Binding-site contacts:
Ligand atom N2 contacts residue ALA347 of chain 1.A at 4.1 Å.
Ligand atom C7 contacts residue THR346 of chain 1.A at 3.9 Å.
Ligand atom O7 contacts residue PRO345 of chain 1.A at 4.2 Å.
Ligand atom C2 contacts residue ALA347 of chain 1.A at 4.4 Å (hydrophobic).
Ligand atom C1 contacts residue THR346 of chain 1.A at 1.4 Å.
Ligand atom C1 contacts residue PRO345 of chain 1.A at 3.9 Å (hydrophobic).
Ligand atom O7 contacts residue PRO348 of chain 1.A at 4.2 Å.
Ligand atom C6 contacts residue THR346 of chain 1.A at 4.1 Å.
Ligand atom C2 contacts residue PRO345 of chain 1.A at 4.5 Å (hydrophobic).
Ligand atom O6 contacts residue THR346 of chain 1.A at 3.4 Å.
Ligand atom C7 contacts residue PRO348 of chain 1.A at 4.2 Å (hydrophobic).
Ligand atom C8 contacts residue PRO349 of chain 1.A at 4.3 Å (hydrophobic).
Ligand atom C1 contacts residue ALA347 of chain 1.A at 4.3 Å (hydrophobic).
Ligand atom C8 contacts residue PRO348 of chain 1.A at 3.9 Å (hydrophobic).
Ligand atom C7 contacts residue ALA347 of chain 1.A at 4.0 Å (hydrophobic).
Ligand atom N2 contacts residue THR346 of chain 1.A at 2.8 Å (h-bond).
Ligand atom C8 contacts residue ALA347 of chain 1.A at 4.1 Å (hydrophobic).
Ligand atom C3 contacts residue THR346 of chain 1.A at 3.7 Å.
Ligand atom O5 contacts residue THR346 of chain 1.A at 2.4 Å (h-bond).
Ligand atom C5 contacts residue THR346 of chain 1.A at 3.4 Å.
Ligand atom C2 contacts residue THR346 of chain 1.A at 2.6 Å.
Ligand atom O7 contacts residue ALA347 of chain 1.A at 4.2 Å.
Ligand atom C7 contacts residue PRO345 of chain 1.A at 4.4 Å (hydrophobic).
Ligand atom N2 contacts residue PRO345 of chain 1.A at 3.7 Å.
Ligand atom C4 contacts residue THR346 of chain 1.A at 4.2 Å.

The small molecule below binds the protein below.
Small molecule (SMILES): CC(=O)N[C@H]1[C@H]([C@H](O)[C@H](O)CO)O[C@@](O[C@H]2[C@@H](O)[C@@H](CO)O[C@@H](O[C@H]3[C@@H](O)[C@@H](CO)OC[C@@H]3NC(C)=O)[C@@H]2O)(C(=O)O)C[C@@H]1O

Sequence of chain 1.A:
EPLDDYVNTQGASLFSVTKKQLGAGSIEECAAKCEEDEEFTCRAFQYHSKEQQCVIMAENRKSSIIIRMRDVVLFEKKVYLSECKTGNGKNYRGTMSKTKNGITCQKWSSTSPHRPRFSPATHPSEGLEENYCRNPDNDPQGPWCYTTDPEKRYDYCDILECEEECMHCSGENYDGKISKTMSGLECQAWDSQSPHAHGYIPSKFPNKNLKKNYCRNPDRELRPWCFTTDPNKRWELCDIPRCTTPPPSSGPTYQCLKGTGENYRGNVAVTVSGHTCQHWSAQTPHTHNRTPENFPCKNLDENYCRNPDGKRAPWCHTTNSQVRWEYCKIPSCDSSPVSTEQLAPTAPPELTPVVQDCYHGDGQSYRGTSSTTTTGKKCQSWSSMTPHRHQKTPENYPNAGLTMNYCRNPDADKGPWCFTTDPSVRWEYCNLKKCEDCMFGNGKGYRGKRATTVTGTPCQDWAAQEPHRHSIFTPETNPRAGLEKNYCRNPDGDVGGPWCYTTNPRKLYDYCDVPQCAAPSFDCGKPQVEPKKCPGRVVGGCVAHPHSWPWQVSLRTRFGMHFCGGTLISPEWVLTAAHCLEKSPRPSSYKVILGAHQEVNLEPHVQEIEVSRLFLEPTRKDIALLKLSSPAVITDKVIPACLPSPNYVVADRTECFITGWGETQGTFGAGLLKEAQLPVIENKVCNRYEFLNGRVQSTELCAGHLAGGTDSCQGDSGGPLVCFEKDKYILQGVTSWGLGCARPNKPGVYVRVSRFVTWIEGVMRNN